Binding-site contacts:
Ligand atom C06 contacts residue GLY99 of chain 1.A at 3.8 Å.
Ligand atom C11 contacts residue GLU379 of chain 1.A at 2.9 Å.
Ligand atom O05 contacts residue ALA186 of chain 1.A at 3.2 Å (h-bond).
Ligand atom O12 contacts residue ILE228 of chain 1.A at 3.5 Å.
Ligand atom C08 contacts residue ASP443 of chain 1.A at 3.5 Å.
Ligand atom C10 contacts residue LYS365 of chain 1.A at 3.3 Å.
Ligand atom O03 contacts residue SER185 of chain 1.A at 3.4 Å.
Ligand atom O09 contacts residue ASP443 of chain 1.A at 2.7 Å (salt-bridge).
Ligand atom C13 contacts residue ILE228 of chain 1.A at 4.1 Å (hydrophobic).
Ligand atom C04 contacts residue GLY99 of chain 1.A at 3.1 Å.
Ligand atom C02 contacts residue HIS473 of chain 1.A at 3.9 Å.
Ligand atom C10 contacts residue GLU379 of chain 1.A at 3.0 Å.
Ligand atom C04 contacts residue HIS473 of chain 1.A at 3.8 Å.
Ligand atom C06 contacts residue HIS473 of chain 1.A at 4.0 Å.
Ligand atom C02 contacts residue GLY99 of chain 1.A at 4.2 Å.
Ligand atom C06 contacts residue SER185 of chain 1.A at 4.1 Å.
Ligand atom O12 contacts residue GLU379 of chain 1.A at 2.1 Å (salt-bridge).
Ligand atom C11 contacts residue GLY99 of chain 1.A at 4.3 Å.
Ligand atom C13 contacts residue GLY99 of chain 1.A at 3.4 Å.
Ligand atom C04 contacts residue SER185 of chain 1.A at 3.4 Å.
Ligand atom C01 contacts residue HIS473 of chain 1.A at 4.2 Å.
Ligand atom C11 contacts residue ILE228 of chain 1.A at 3.6 Å (hydrophobic).
Ligand atom C10 contacts residue ILE228 of chain 1.A at 3.9 Å (hydrophobic).
Ligand atom O09 contacts residue LYS365 of chain 1.A at 2.5 Å (salt-bridge).
Ligand atom C08 contacts residue LYS365 of chain 1.A at 3.3 Å.
Ligand atom O09 contacts residue MET364 of chain 1.A at 4.3 Å.
Ligand atom C04 contacts residue ALA186 of chain 1.A at 4.1 Å (hydrophobic).
Ligand atom O05 contacts residue SER185 of chain 1.A at 3.1 Å.
Ligand atom O05 contacts residue GLY98 of chain 1.A at 3.3 Å.
Ligand atom O05 contacts residue GLY99 of chain 1.A at 2.4 Å (h-bond).
Ligand atom C06 contacts residue ILE228 of chain 1.A at 4.2 Å (hydrophobic).
Ligand atom C07 contacts residue ASP443 of chain 1.A at 3.5 Å.
Ligand atom C07 contacts residue HIS473 of chain 1.A at 3.5 Å.
Ligand atom C13 contacts residue GLU379 of chain 1.A at 4.2 Å.
Ligand atom O03 contacts residue HIS473 of chain 1.A at 3.0 Å (h-bond).
Ligand atom C13 contacts residue ALA186 of chain 1.A at 4.2 Å (hydrophobic).
Ligand atom C04 contacts residue GLY98 of chain 1.A at 4.1 Å.
Ligand atom C08 contacts residue GLU379 of chain 1.A at 4.4 Å.
Ligand atom O03 contacts residue GLY99 of chain 1.A at 4.0 Å.
Ligand atom O12 contacts residue TYR100 of chain 1.A at 3.6 Å.

A small-molecule ligand and the protein it binds are described below.
Small molecule (SMILES): CCOC(=O)c1cc(O)cc(O)c1

Sequence of chain 1.A:
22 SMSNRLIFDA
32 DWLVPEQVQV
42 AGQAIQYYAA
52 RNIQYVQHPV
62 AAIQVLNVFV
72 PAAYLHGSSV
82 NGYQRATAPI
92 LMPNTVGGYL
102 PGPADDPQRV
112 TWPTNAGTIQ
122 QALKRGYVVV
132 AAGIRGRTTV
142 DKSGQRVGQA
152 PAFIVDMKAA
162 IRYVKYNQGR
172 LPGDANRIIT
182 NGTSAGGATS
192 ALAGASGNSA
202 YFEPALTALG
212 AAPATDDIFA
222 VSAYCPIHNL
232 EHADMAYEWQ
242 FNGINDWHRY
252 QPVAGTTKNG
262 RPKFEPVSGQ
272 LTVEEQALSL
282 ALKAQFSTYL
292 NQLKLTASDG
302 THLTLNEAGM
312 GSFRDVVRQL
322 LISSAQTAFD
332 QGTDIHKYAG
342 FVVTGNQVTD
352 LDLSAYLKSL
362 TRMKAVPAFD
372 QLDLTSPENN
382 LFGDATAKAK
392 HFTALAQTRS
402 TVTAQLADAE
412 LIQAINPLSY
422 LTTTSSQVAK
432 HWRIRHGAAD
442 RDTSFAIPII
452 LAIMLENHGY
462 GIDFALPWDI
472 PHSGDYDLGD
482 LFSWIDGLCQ